This protein binds this small molecule.
Small molecule (SMILES): CC(=O)NCC(=O)O

Sequence of chain 1.B:
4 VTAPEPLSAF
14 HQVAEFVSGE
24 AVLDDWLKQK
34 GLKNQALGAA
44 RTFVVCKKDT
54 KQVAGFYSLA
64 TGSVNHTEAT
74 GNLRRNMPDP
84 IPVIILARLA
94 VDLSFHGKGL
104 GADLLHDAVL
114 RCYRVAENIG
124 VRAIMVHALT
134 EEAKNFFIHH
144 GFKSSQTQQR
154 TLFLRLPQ

Binding-site contacts:
Ligand atom O3 contacts residue ASP82 of chain 1.B at 3.4 Å (salt-bridge).
Ligand atom C3 contacts residue ASP82 of chain 1.B at 4.0 Å.
Ligand atom C4 contacts residue ASP82 of chain 1.B at 3.8 Å.